The protein below binds the small molecule below.
Small molecule (SMILES): CC(=O)N[C@H]1[C@H](O[C@H]2[C@H](O)[C@@H](NC(C)=O)CO[C@@H]2CO)O[C@H](CO)[C@@H](O[C@@H]2O[C@H](CO[C@H]3O[C@H](CO)[C@@H](O)[C@H](O)[C@@H]3O)[C@@H](O)[C@H](O)[C@@H]2O)[C@@H]1O

Binding-site contacts:
Ligand atom C1 contacts residue THR247 of chain 1.A at 4.3 Å.
Ligand atom C6 contacts residue HIS30 of chain 1.D at 3.7 Å.
Ligand atom C8 contacts residue GLN64 of chain 1.D at 3.7 Å.
Ligand atom O6 contacts residue GLY29 of chain 1.D at 4.0 Å.
Ligand atom C3 contacts residue ASN245 of chain 1.A at 3.8 Å.
Ligand atom C8 contacts residue GLU244 of chain 1.A at 4.1 Å.
Ligand atom O4 contacts residue GLN64 of chain 1.D at 4.2 Å.
Ligand atom C6 contacts residue GLY29 of chain 1.D at 3.9 Å.
Ligand atom C5 contacts residue ASN245 of chain 1.A at 3.7 Å.
Ligand atom O7 contacts residue ILE246 of chain 1.A at 4.0 Å.
Ligand atom C8 contacts residue ASN245 of chain 1.A at 3.8 Å.
Ligand atom N2 contacts residue HIS30 of chain 1.D at 4.4 Å.
Ligand atom C3 contacts residue PHE65 of chain 1.D at 3.8 Å (hydrophobic).
Ligand atom O6 contacts residue HIS30 of chain 1.D at 3.2 Å (h-bond).
Ligand atom O7 contacts residue ASN245 of chain 1.A at 4.0 Å.
Ligand atom C1 contacts residue ASN245 of chain 1.A at 1.5 Å.
Ligand atom C6 contacts residue GLY66 of chain 1.D at 4.2 Å.
Ligand atom O4 contacts residue TYR28 of chain 1.D at 4.0 Å.
Ligand atom O5 contacts residue GLY107 of chain 1.C at 3.7 Å.
Ligand atom O3 contacts residue PHE65 of chain 1.D at 3.4 Å.
Ligand atom C2 contacts residue TYR28 of chain 1.D at 4.1 Å (hydrophobic).
Ligand atom C7 contacts residue ASN245 of chain 1.A at 3.4 Å.
Ligand atom C8 contacts residue GLY29 of chain 1.D at 4.0 Å.
Ligand atom O5 contacts residue ASN245 of chain 1.A at 2.5 Å (h-bond).
Ligand atom O4 contacts residue GLY29 of chain 1.D at 4.0 Å.
Ligand atom C6 contacts residue PHE65 of chain 1.D at 4.3 Å (hydrophobic).
Ligand atom N2 contacts residue GLY29 of chain 1.D at 3.8 Å.
Ligand atom C6 contacts residue GLY107 of chain 1.C at 3.8 Å.
Ligand atom C8 contacts residue HIS30 of chain 1.D at 3.4 Å.
Ligand atom O6 contacts residue GLY107 of chain 1.C at 3.1 Å (h-bond).
Ligand atom C2 contacts residue GLY29 of chain 1.D at 4.3 Å.
Ligand atom C2 contacts residue ASN245 of chain 1.A at 2.5 Å.
Ligand atom C7 contacts residue GLN64 of chain 1.D at 4.3 Å.
Ligand atom C5 contacts residue GLY29 of chain 1.D at 4.2 Å.
Ligand atom N2 contacts residue ASN245 of chain 1.A at 2.8 Å (h-bond).
Ligand atom C2 contacts residue PHE65 of chain 1.D at 4.0 Å (hydrophobic).
Ligand atom C4 contacts residue ASN245 of chain 1.A at 4.3 Å.
Ligand atom C3 contacts residue GLN64 of chain 1.D at 4.5 Å.

Sequence of chain 1.A:
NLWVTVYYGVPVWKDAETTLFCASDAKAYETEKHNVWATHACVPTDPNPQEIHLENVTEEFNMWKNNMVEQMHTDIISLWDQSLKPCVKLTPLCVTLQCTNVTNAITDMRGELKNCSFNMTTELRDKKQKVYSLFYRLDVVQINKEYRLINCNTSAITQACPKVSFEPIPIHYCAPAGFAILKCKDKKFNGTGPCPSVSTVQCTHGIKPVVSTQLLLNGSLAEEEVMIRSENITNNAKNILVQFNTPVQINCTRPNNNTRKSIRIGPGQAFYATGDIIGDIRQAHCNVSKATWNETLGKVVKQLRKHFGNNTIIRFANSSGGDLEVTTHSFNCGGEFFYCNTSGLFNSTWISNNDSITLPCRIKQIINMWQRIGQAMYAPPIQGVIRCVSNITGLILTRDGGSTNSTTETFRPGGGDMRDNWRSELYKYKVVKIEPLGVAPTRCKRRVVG

Sequence of chain 1.C:
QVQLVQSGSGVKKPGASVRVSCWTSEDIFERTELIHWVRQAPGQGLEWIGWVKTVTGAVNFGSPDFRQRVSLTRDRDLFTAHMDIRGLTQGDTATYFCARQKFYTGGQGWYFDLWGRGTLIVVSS

Sequence of chain 1.D:
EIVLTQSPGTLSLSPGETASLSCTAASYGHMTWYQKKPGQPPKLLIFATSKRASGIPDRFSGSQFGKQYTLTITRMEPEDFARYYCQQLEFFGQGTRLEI